The small molecule below binds the protein below.
Small molecule (SMILES): CC(C)C[C@H](NC(=O)CNC(=O)[C@H](CCCCN)NC(=O)CNC(=O)CNC(=O)[C@@H](N)CCCCN)C(=O)NCC(=O)N[C@@H](CCCCN)C(=O)NCC(=O)NCC(=O)N[C@@H](C)C(=O)N[C@@H](CCCCN)C(=O)N[C@@H](CCCN=C(N)N)C(=O)N[C@@H](CC1=NC=NC1)C(=O)N[C@H](C=O)CCCN=C(N)N

Sequence of chain 1.A:
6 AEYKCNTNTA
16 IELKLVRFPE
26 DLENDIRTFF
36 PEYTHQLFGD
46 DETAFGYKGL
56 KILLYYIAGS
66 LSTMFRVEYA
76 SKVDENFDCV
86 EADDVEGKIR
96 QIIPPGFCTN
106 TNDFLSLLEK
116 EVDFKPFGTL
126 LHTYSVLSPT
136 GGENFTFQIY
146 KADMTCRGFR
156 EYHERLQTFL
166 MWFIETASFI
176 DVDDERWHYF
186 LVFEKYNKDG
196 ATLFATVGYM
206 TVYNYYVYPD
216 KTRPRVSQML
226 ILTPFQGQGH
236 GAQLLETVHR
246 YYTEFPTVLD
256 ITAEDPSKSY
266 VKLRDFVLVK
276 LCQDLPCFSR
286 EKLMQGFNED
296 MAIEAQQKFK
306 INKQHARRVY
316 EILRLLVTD

Binding-site contacts:
Ligand atom O contacts residue ARG220 of chain 1.A at 2.8 Å (salt-bridge).
Ligand atom CD contacts residue GLU47 of chain 1.A at 3.4 Å.
Ligand atom NH1 contacts residue GLU47 of chain 1.A at 2.7 Å (salt-bridge).
Ligand atom O contacts residue THR171 of chain 1.A at 3.3 Å (h-bond).
Ligand atom CE contacts residue ASP260 of chain 1.A at 3.4 Å.
Ligand atom CB contacts residue HIS40 of chain 1.A at 3.5 Å.
Ligand atom N contacts residue GLU259 of chain 1.A at 2.8 Å (salt-bridge).
Ligand atom O contacts residue HIS40 of chain 1.A at 2.8 Å (h-bond).
Ligand atom CA contacts residue SER173 of chain 1.A at 3.5 Å.
Ligand atom CB contacts residue GLU259 of chain 1.A at 3.5 Å.
Ligand atom O contacts residue SER173 of chain 1.A at 3.0 Å (h-bond).
Ligand atom NH1 contacts residue GLU37 of chain 1.A at 3.0 Å (salt-bridge).
Ligand atom CB contacts residue GLU259 of chain 1.A at 3.5 Å.
Ligand atom N contacts residue SER173 of chain 1.A at 2.9 Å (h-bond).
Ligand atom CE contacts residue TYR208 of chain 1.A at 3.4 Å (hydrophobic).
Ligand atom C contacts residue ARG220 of chain 1.A at 3.6 Å.
Ligand atom C contacts residue THR171 of chain 1.A at 3.0 Å.
Ligand atom CA contacts residue THR171 of chain 1.A at 3.5 Å.
Ligand atom N contacts residue ASP45 of chain 1.A at 2.8 Å (salt-bridge).
Ligand atom CA contacts residue THR171 of chain 1.A at 3.1 Å.
Ligand atom NH2 contacts residue GLU47 of chain 1.A at 3.2 Å (salt-bridge).
Ligand atom O contacts residue GLN223 of chain 1.A at 3.0 Å (h-bond).
Ligand atom N contacts residue GLU170 of chain 1.A at 2.8 Å (salt-bridge).
Ligand atom CA contacts residue TYR208 of chain 1.A at 3.4 Å (hydrophobic).
Ligand atom CA contacts residue SER173 of chain 1.A at 3.5 Å.
Ligand atom CB contacts residue THR171 of chain 1.A at 3.5 Å.
Ligand atom O contacts residue ASP45 of chain 1.A at 3.1 Å.
Ligand atom O contacts residue GLU170 of chain 1.A at 3.3 Å (salt-bridge).
Ligand atom N contacts residue SER222 of chain 1.A at 3.1 Å (h-bond).
Ligand atom CA contacts residue ASP45 of chain 1.A at 3.5 Å.
Ligand atom CA contacts residue SER222 of chain 1.A at 3.2 Å.
Ligand atom CD contacts residue ILE169 of chain 1.A at 3.3 Å (hydrophobic).
Ligand atom N contacts residue GLU259 of chain 1.A at 2.8 Å (salt-bridge).
Ligand atom NH1 contacts residue TYR38 of chain 1.A at 3.3 Å.
Ligand atom CA contacts residue GLN41 of chain 1.A at 3.3 Å.
Ligand atom CA contacts residue GLN223 of chain 1.A at 3.5 Å.
Ligand atom N contacts residue GLN41 of chain 1.A at 3.1 Å (h-bond).
Ligand atom C contacts residue SER173 of chain 1.A at 3.4 Å.
Ligand atom CA contacts residue GLU259 of chain 1.A at 3.5 Å.
Ligand atom N contacts residue THR171 of chain 1.A at 2.8 Å (h-bond).